Sequence of chain 1.B:
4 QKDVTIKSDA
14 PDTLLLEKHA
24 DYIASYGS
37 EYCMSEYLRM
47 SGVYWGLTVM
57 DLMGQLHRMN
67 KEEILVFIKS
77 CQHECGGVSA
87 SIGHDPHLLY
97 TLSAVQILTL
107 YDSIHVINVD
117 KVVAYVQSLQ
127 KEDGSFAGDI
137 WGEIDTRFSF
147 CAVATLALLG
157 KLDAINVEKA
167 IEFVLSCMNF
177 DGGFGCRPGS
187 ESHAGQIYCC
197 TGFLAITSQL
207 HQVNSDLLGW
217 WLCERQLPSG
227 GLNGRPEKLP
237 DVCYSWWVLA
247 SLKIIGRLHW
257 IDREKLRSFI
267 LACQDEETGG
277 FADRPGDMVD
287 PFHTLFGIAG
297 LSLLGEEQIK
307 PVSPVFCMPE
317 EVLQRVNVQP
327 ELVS

Binding-site contacts:
Ligand atom C3 contacts residue LEU44 of chain 1.B at 3.9 Å (hydrophobic).
Ligand atom N3 contacts residue CYS239 of chain 1.B at 3.8 Å.
Ligand atom C17 contacts residue TRP51 of chain 1.B at 3.9 Å (hydrophobic).
Ligand atom C21 contacts residue GRG1 of chain 1.F at 3.3 Å.
Ligand atom C7 contacts residue TRP51 of chain 1.B at 3.9 Å (hydrophobic).
Ligand atom C29 contacts residue ASP286 of chain 1.B at 3.5 Å.
Ligand atom C5 contacts residue ASP286 of chain 1.B at 3.8 Å.
Ligand atom C13 contacts residue ASP237 of chain 1.B at 3.2 Å.
Ligand atom C3 contacts residue TRP51 of chain 1.B at 3.9 Å (hydrophobic).
Ligand atom N3 contacts residue HIS289 of chain 1.B at 3.1 Å (h-bond).
Ligand atom O1 contacts residue TYR43 of chain 1.B at 3.1 Å (h-bond).
Ligand atom C24 contacts residue TYR43 of chain 1.B at 3.4 Å (hydrophobic).
Ligand atom N5 contacts residue ASP286 of chain 1.B at 3.4 Å (salt-bridge).
Ligand atom S1 contacts residue TYR43 of chain 1.B at 3.8 Å.
Ligand atom C16 contacts residue PHE288 of chain 1.B at 3.8 Å (hydrophobic).
Ligand atom N3 contacts residue ASP237 of chain 1.B at 3.1 Å (salt-bridge).
Ligand atom C13 contacts residue GRG1 of chain 1.F at 3.6 Å.
Ligand atom N3 contacts residue ZN1 of chain 1.C at 2.1 Å.
Ligand atom O2 contacts residue ASP63 of chain 1.A at 3.9 Å.
Ligand atom N5 contacts residue PHE288 of chain 1.B at 3.7 Å.
Ligand atom C7 contacts residue PHE288 of chain 1.B at 3.7 Å (hydrophobic).
Ligand atom C13 contacts residue ZN1 of chain 1.C at 3.0 Å.
Ligand atom C26 contacts residue ASP63 of chain 1.A at 3.8 Å.
Ligand atom C2 contacts residue PHE288 of chain 1.B at 3.6 Å (hydrophobic).
Ligand atom C12 contacts residue ZN1 of chain 1.C at 3.1 Å.
Ligand atom C16 contacts residue GRG1 of chain 1.F at 3.6 Å.
Ligand atom N3 contacts residue GRG1 of chain 1.F at 3.5 Å.
Ligand atom C25 contacts residue TYR43 of chain 1.B at 3.6 Å (hydrophobic).
Ligand atom C4 contacts residue PHE288 of chain 1.B at 3.5 Å (hydrophobic).
Ligand atom N5 contacts residue PRO287 of chain 1.B at 3.7 Å.
Ligand atom C12 contacts residue PHE288 of chain 1.B at 3.8 Å (hydrophobic).
Ligand atom C3 contacts residue PHE288 of chain 1.B at 3.5 Å (hydrophobic).
Ligand atom C20 contacts residue GRG1 of chain 1.F at 3.8 Å.
Ligand atom C29 contacts residue PHE288 of chain 1.B at 3.4 Å (hydrophobic).
Ligand atom C24 contacts residue LEU44 of chain 1.B at 3.9 Å (hydrophobic).
Ligand atom C21 contacts residue PHE288 of chain 1.B at 3.5 Å (hydrophobic).
Ligand atom C21 contacts residue TRP243 of chain 1.B at 3.7 Å (hydrophobic).
Ligand atom O1 contacts residue LEU44 of chain 1.B at 3.2 Å.
Ligand atom C20 contacts residue PHE288 of chain 1.B at 3.6 Å (hydrophobic).
Ligand atom C12 contacts residue HIS289 of chain 1.B at 3.5 Å.

The small molecule below binds the protein below.
Small molecule (SMILES): COc1ccc(S(=O)(=O)N2Cc3cc(C#N)ccc3N(Cc3cncn3C)C[C@H]2Cc2ccccc2)cc1

Sequence of chain 1.A:
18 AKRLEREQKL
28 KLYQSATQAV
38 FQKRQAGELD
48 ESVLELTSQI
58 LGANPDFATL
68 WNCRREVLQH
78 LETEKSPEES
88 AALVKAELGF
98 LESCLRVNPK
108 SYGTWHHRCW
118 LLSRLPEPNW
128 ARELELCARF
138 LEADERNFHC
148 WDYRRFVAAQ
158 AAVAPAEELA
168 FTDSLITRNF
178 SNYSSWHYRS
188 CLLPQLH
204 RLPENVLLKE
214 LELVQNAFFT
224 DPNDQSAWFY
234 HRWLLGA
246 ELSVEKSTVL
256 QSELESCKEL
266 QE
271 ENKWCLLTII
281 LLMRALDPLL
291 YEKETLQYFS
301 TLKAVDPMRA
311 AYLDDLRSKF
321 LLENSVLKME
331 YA